Binding-site contacts:
Ligand atom C5 contacts residue ASN1098 of chain 1.A at 3.7 Å.
Ligand atom O5 contacts residue PHE1103 of chain 1.A at 3.9 Å.
Ligand atom C6 contacts residue PHE1103 of chain 1.A at 3.5 Å (hydrophobic).
Ligand atom C1 contacts residue PHE1103 of chain 1.A at 4.5 Å (hydrophobic).
Ligand atom C3 contacts residue ASN1098 of chain 1.A at 3.8 Å.
Ligand atom C1 contacts residue HIS1101 of chain 1.A at 4.1 Å.
Ligand atom C1 contacts residue ASN1098 of chain 1.A at 1.4 Å.
Ligand atom O7 contacts residue ASN1098 of chain 1.A at 2.8 Å (h-bond).
Ligand atom N2 contacts residue THR1100 of chain 1.A at 3.9 Å.
Ligand atom N2 contacts residue ASN1098 of chain 1.A at 2.8 Å (h-bond).
Ligand atom C8 contacts residue THR1100 of chain 1.A at 4.2 Å.
Ligand atom O5 contacts residue HIS1101 of chain 1.A at 4.5 Å.
Ligand atom C8 contacts residue ASN1098 of chain 1.A at 3.2 Å.
Ligand atom C7 contacts residue ASN1098 of chain 1.A at 3.0 Å.
Ligand atom C5 contacts residue PHE1103 of chain 1.A at 4.0 Å (hydrophobic).
Ligand atom C2 contacts residue ASN1098 of chain 1.A at 2.4 Å.
Ligand atom O5 contacts residue ASN1098 of chain 1.A at 2.4 Å (h-bond).
Ligand atom C5 contacts residue HIS1101 of chain 1.A at 4.4 Å.
Ligand atom C4 contacts residue ASN1098 of chain 1.A at 4.2 Å.

Sequence of chain 1.A:
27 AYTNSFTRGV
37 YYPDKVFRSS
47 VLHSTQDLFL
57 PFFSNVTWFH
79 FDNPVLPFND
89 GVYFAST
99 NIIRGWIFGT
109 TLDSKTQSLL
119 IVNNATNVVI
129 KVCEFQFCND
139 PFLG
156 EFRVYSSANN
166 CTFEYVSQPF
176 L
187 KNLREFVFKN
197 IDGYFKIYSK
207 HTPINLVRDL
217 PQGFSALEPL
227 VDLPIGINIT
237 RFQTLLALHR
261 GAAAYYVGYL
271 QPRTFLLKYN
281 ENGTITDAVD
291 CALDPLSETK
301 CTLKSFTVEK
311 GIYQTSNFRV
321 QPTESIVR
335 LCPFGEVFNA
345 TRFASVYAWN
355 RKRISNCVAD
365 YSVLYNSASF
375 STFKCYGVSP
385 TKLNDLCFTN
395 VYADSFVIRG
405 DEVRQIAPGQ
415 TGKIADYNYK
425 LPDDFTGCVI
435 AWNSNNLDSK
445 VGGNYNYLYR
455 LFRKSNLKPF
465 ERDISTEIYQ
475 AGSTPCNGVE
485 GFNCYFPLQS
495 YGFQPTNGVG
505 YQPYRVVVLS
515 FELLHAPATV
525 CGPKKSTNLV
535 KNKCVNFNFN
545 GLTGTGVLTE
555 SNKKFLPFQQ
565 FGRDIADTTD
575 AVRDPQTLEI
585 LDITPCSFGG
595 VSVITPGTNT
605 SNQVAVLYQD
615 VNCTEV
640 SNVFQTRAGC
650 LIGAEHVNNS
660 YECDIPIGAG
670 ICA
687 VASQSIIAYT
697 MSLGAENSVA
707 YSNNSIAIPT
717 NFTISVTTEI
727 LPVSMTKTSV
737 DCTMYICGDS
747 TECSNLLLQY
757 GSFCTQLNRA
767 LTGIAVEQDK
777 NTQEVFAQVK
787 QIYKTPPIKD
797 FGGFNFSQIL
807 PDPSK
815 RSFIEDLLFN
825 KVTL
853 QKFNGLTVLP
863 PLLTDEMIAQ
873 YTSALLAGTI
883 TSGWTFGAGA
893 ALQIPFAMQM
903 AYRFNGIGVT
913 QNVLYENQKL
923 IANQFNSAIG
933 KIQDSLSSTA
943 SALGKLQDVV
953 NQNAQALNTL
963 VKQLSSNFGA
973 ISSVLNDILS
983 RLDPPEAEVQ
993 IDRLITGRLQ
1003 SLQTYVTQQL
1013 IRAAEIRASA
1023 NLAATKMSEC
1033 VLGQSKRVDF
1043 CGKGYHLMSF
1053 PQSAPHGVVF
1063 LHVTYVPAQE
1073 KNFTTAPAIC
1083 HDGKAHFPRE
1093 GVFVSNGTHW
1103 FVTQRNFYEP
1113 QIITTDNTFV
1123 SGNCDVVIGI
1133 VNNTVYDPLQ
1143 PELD

This protein binds this small molecule.
Small molecule (SMILES): CC(=O)N[C@H]1[C@H](O[C@H]2[C@H](O)[C@@H](NC(C)=O)CO[C@@H]2CO)O[C@H](CO)[C@@H](O)[C@@H]1O